Binding-site contacts:
Ligand atom N19 contacts residue TYR161 of chain 1.A at 2.6 Å (h-bond).
Ligand atom N contacts residue GLN173 of chain 1.A at 2.6 Å (h-bond).
Ligand atom C5 contacts residue ALA67 of chain 1.A at 3.5 Å (hydrophobic).
Ligand atom CA contacts residue GLN173 of chain 1.A at 3.2 Å.
Ligand atom F16 contacts residue GLY34 of chain 1.A at 3.3 Å.
Ligand atom C3 contacts residue GLN155 of chain 1.A at 3.6 Å.
Ligand atom C4 contacts residue GLY34 of chain 1.A at 3.7 Å.
Ligand atom C2 contacts residue GLY34 of chain 1.A at 3.8 Å.
Ligand atom C7 contacts residue GLY34 of chain 1.A at 3.6 Å.
Ligand atom F17 contacts residue HIS160 of chain 1.A at 3.5 Å.
Ligand atom O contacts residue TYR151 of chain 1.A at 3.5 Å (h-bond).
Ligand atom C14 contacts residue TYR161 of chain 1.A at 3.8 Å (hydrophobic).
Ligand atom C6 contacts residue LEU65 of chain 1.A at 3.5 Å (hydrophobic).
Ligand atom F16 contacts residue LEU65 of chain 1.A at 3.4 Å.
Ligand atom CA contacts residue GLN155 of chain 1.A at 3.8 Å.
Ligand atom C contacts residue TYR151 of chain 1.A at 3.4 Å (hydrophobic).
Ligand atom F15 contacts residue TYR161 of chain 1.A at 3.4 Å.
Ligand atom N19 contacts residue GLN155 of chain 1.A at 3.1 Å (h-bond).
Ligand atom O contacts residue GLN173 of chain 1.A at 2.7 Å (h-bond).
Ligand atom C4 contacts residue GLN155 of chain 1.A at 3.6 Å.
Ligand atom F17 contacts residue ILE32 of chain 1.A at 3.4 Å.
Ligand atom N contacts residue GLN155 of chain 1.A at 2.7 Å (h-bond).
Ligand atom N18 contacts residue LEU65 of chain 1.A at 3.7 Å.
Ligand atom N contacts residue TYR151 of chain 1.A at 2.8 Å (h-bond).
Ligand atom F17 contacts residue TYR161 of chain 1.A at 3.7 Å.
Ligand atom F16 contacts residue ILE32 of chain 1.A at 3.7 Å.
Ligand atom F15 contacts residue ILE32 of chain 1.A at 3.7 Å.
Ligand atom N19 contacts residue HIS160 of chain 1.A at 3.6 Å.
Ligand atom C6 contacts residue PHE70 of chain 1.A at 3.5 Å (hydrophobic).
Ligand atom F16 contacts residue ILE33 of chain 1.A at 3.6 Å.
Ligand atom C7 contacts residue TYR151 of chain 1.A at 3.6 Å (hydrophobic).
Ligand atom C13 contacts residue TYR161 of chain 1.A at 3.4 Å (hydrophobic).
Ligand atom C3 contacts residue GLY34 of chain 1.A at 3.5 Å.
Ligand atom C contacts residue GLN173 of chain 1.A at 3.3 Å.
Ligand atom CA contacts residue TYR151 of chain 1.A at 3.5 Å (hydrophobic).
Ligand atom OXT contacts residue GLU36 of chain 1.A at 3.5 Å (salt-bridge).
Ligand atom N18 contacts residue PHE70 of chain 1.A at 3.7 Å.
Ligand atom C5 contacts residue PHE70 of chain 1.A at 3.7 Å (hydrophobic).
Ligand atom N18 contacts residue HIS160 of chain 1.A at 3.3 Å.
Ligand atom C2 contacts residue GLN155 of chain 1.A at 3.6 Å.

Sequence of chain 1.A:
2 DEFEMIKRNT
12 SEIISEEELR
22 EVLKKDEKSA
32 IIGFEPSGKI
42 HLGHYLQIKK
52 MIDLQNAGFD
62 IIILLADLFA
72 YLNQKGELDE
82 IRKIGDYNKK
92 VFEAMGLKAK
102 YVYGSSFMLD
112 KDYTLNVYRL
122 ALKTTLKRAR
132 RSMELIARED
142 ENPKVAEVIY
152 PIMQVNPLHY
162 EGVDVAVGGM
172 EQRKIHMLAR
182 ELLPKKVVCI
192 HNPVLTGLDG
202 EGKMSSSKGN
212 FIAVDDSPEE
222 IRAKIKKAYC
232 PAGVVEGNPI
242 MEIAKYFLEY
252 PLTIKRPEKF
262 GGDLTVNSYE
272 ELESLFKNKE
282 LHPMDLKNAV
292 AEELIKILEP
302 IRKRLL

A protein and the small-molecule ligand that binds it are described below.
Small molecule (SMILES): N[C@@H](Cc1ccc(C2(C(F)(F)F)NN2)cc1)C(=O)O